This small molecule binds to this protein.
Small molecule (SMILES): COc1cc2nccc(Oc3ccc(-c4cnc(Nc5ccc(F)cc5)n(C)c4=O)cc3F)c2cc1OC

Binding-site contacts:
Ligand atom O1 contacts residue ILE38 of chain 1.A at 3.7 Å.
Ligand atom C1 contacts residue MET165 of chain 1.A at 3.6 Å (hydrophobic).
Ligand atom F2 contacts residue VAL46 of chain 1.A at 3.0 Å.
Ligand atom C10 contacts residue LYS115 of chain 1.A at 3.6 Å.
Ligand atom C22 contacts residue ASP176 of chain 1.A at 3.6 Å.
Ligand atom C3 contacts residue PRO112 of chain 1.A at 3.2 Å (hydrophobic).
Ligand atom C25 contacts residue GLY82 of chain 1.A at 3.6 Å.
Ligand atom C26 contacts residue PHE78 of chain 1.A at 3.5 Å (hydrophobic).
Ligand atom C25 contacts residue PHE78 of chain 1.A at 3.5 Å (hydrophobic).
Ligand atom C10 contacts residue GLY117 of chain 1.A at 3.7 Å.
Ligand atom C12 contacts residue PHE43 of chain 1.A at 3.6 Å (hydrophobic).
Ligand atom F1 contacts residue PHE78 of chain 1.A at 3.2 Å.
Ligand atom C3 contacts residue ALA62 of chain 1.A at 3.3 Å (hydrophobic).
Ligand atom O4 contacts residue ALA175 of chain 1.A at 3.4 Å.
Ligand atom F1 contacts residue ILE99 of chain 1.A at 3.5 Å.
Ligand atom C10 contacts residue TYR113 of chain 1.A at 3.4 Å (hydrophobic).
Ligand atom O2 contacts residue ILE38 of chain 1.A at 3.3 Å.
Ligand atom C22 contacts residue PHE177 of chain 1.A at 3.7 Å (hydrophobic).
Ligand atom N1 contacts residue ALA62 of chain 1.A at 3.6 Å.
Ligand atom N1 contacts residue MET114 of chain 1.A at 3.0 Å (h-bond).
Ligand atom C8 contacts residue MET114 of chain 1.A at 3.1 Å (hydrophobic).
Ligand atom C13 contacts residue LEU111 of chain 1.A at 3.6 Å (hydrophobic).
Ligand atom N4 contacts residue MET85 of chain 1.A at 3.5 Å (h-bond).
Ligand atom C13 contacts residue PHE43 of chain 1.A at 3.7 Å (hydrophobic).
Ligand atom F1 contacts residue GLY82 of chain 1.A at 3.2 Å.
Ligand atom O2 contacts residue GLY117 of chain 1.A at 3.6 Å.
Ligand atom F2 contacts residue PHE43 of chain 1.A at 3.5 Å.
Ligand atom C17 contacts residue PHE43 of chain 1.A at 3.6 Å (hydrophobic).
Ligand atom C28 contacts residue MET85 of chain 1.A at 3.5 Å (hydrophobic).
Ligand atom O4 contacts residue ASP176 of chain 1.A at 2.8 Å (salt-bridge).
Ligand atom C25 contacts residue GLU81 of chain 1.A at 3.6 Å.
Ligand atom C10 contacts residue ILE38 of chain 1.A at 3.5 Å (hydrophobic).
Ligand atom C26 contacts residue GLY82 of chain 1.A at 3.4 Å.
Ligand atom C16 contacts residue LEU94 of chain 1.A at 3.3 Å (hydrophobic).
Ligand atom C2 contacts residue MET114 of chain 1.A at 3.6 Å (hydrophobic).
Ligand atom C15 contacts residue LEU111 of chain 1.A at 3.7 Å (hydrophobic).
Ligand atom C9 contacts residue MET165 of chain 1.A at 3.6 Å (hydrophobic).
Ligand atom C14 contacts residue LEU111 of chain 1.A at 3.3 Å (hydrophobic).
Ligand atom C16 contacts residue PHE43 of chain 1.A at 3.6 Å (hydrophobic).
Ligand atom C10 contacts residue MET114 of chain 1.A at 3.0 Å (hydrophobic).

Sequence of chain 1.A:
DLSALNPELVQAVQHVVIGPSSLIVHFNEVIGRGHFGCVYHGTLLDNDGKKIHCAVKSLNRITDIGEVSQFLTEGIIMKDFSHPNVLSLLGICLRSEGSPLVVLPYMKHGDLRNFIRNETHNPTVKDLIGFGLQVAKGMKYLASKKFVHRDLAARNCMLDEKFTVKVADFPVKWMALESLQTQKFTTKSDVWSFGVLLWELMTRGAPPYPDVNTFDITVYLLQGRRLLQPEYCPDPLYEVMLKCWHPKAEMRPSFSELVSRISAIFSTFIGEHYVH